Binding-site contacts:
Ligand atom OXT contacts residue HIS324 of chain 1.A at 3.2 Å (h-bond).
Ligand atom N contacts residue GLU167 of chain 1.A at 2.8 Å (salt-bridge).
Ligand atom CA contacts residue ALA303 of chain 1.A at 3.1 Å (hydrophobic).
Ligand atom O contacts residue ZN1 of chain 1.C at 3.3 Å.
Ligand atom N contacts residue GLU347 of chain 1.A at 3.6 Å (salt-bridge).
Ligand atom CA contacts residue LEU304 of chain 1.A at 3.8 Å (hydrophobic).
Ligand atom CB contacts residue GLU167 of chain 1.A at 3.6 Å.
Ligand atom C contacts residue GLU305 of chain 1.A at 3.7 Å.
Ligand atom CD contacts residue PHE393 of chain 1.A at 4.0 Å (hydrophobic).
Ligand atom N contacts residue ZN1 of chain 1.C at 3.7 Å.
Ligand atom O contacts residue ALA303 of chain 1.A at 3.6 Å.
Ligand atom C contacts residue ZN1 of chain 1.C at 2.8 Å.
Ligand atom N contacts residue LEU304 of chain 1.A at 3.5 Å.
Ligand atom CB contacts residue ALA303 of chain 1.A at 3.3 Å (hydrophobic).
Ligand atom CZ contacts residue LEU302 of chain 1.A at 4.0 Å (hydrophobic).
Ligand atom OXT contacts residue ZN1 of chain 1.C at 2.0 Å.
Ligand atom NH2 contacts residue LEU302 of chain 1.A at 3.2 Å.
Ligand atom CG contacts residue GLU167 of chain 1.A at 3.4 Å.
Ligand atom NE contacts residue LEU302 of chain 1.A at 4.0 Å.
Ligand atom OXT contacts residue GLU347 of chain 1.A at 3.8 Å.
Ligand atom CZ contacts residue TYR398 of chain 1.A at 3.5 Å (hydrophobic).
Ligand atom CA contacts residue GLU167 of chain 1.A at 3.7 Å.
Ligand atom CG contacts residue GLU347 of chain 1.A at 4.0 Å.
Ligand atom CD contacts residue GLU167 of chain 1.A at 4.1 Å.
Ligand atom OXT contacts residue HIS328 of chain 1.A at 3.2 Å (h-bond).
Ligand atom NH2 contacts residue PRO150 of chain 1.A at 3.6 Å.
Ligand atom OXT contacts residue GLU305 of chain 1.A at 3.4 Å (salt-bridge).
Ligand atom CZ contacts residue PRO150 of chain 1.A at 3.5 Å (hydrophobic).
Ligand atom CA contacts residue ZN1 of chain 1.C at 3.8 Å.
Ligand atom C contacts residue ALA303 of chain 1.A at 3.6 Å (hydrophobic).
Ligand atom NH1 contacts residue PHE393 of chain 1.A at 3.1 Å.
Ligand atom N contacts residue GLU305 of chain 1.A at 2.5 Å (salt-bridge).
Ligand atom NH1 contacts residue TYR398 of chain 1.A at 3.2 Å (h-bond).
Ligand atom CG contacts residue PHE393 of chain 1.A at 3.9 Å (hydrophobic).
Ligand atom NH1 contacts residue PRO150 of chain 1.A at 3.4 Å.
Ligand atom CA contacts residue GLU305 of chain 1.A at 3.1 Å.
Ligand atom NE contacts residue TYR398 of chain 1.A at 4.0 Å.
Ligand atom O contacts residue TYR398 of chain 1.A at 3.7 Å.
Ligand atom CG contacts residue TYR398 of chain 1.A at 3.7 Å (hydrophobic).
Ligand atom NH2 contacts residue TYR398 of chain 1.A at 4.1 Å.

Sequence of chain 1.A:
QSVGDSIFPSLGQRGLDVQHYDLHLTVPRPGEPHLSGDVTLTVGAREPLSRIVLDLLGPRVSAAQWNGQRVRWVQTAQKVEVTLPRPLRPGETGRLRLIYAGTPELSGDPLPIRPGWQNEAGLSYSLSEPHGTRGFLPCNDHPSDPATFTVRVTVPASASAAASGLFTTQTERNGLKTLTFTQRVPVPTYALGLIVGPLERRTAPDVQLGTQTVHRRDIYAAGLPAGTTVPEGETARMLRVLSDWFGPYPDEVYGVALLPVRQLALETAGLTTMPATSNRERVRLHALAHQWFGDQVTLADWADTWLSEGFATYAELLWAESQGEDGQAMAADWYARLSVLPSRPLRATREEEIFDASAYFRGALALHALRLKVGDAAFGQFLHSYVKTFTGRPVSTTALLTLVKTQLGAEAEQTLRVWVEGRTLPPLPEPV

This small molecule binds to this protein.
Small molecule (SMILES): NC(=[NH2+])NCCC[C@H](N)C(=O)O